This protein binds this small molecule.
Small molecule (SMILES): CC[C@H](C)[C@H](NC(=O)[C@@H](NC(=O)[C@H](CC(C)C)NC(=O)[C@@H](N)CCCCN)C(C)C)C(=O)N[C@@H](CC(N)=O)C(=O)N[C@@H](CCCCN)C(=O)N[C@@H](CC(=O)O)C(=O)N[C@@H](CCSC)C(=O)N[C@@H](CCCN=C(N)N)C(=O)N[C@H](C(=O)N[C@@H](CC(=O)O)C(=O)N[C@@H](CC(C)C)C(=O)N[C@@H](Cc1ccccc1)C(=O)N[C@@H](CO)C(=O)N1CCC[C@H]1C(=O)N1CCC[C@H]1C(=O)N[C@H](C=O)CC(N)=O)[C@@H](C)O

Binding-site contacts:
Ligand atom CA contacts residue THR1065 of chain 1.E at 2.7 Å.
Ligand atom NZ contacts residue ASP1073 of chain 1.E at 3.3 Å (salt-bridge).
Ligand atom CE2 contacts residue GLN1074 of chain 1.E at 3.2 Å.
Ligand atom CG contacts residue LYS431 of chain 1.HD at 3.6 Å.
Ligand atom O contacts residue THR1065 of chain 1.E at 3.5 Å (h-bond).
Ligand atom CB contacts residue THR1065 of chain 1.E at 3.6 Å.
Ligand atom N contacts residue ASN1069 of chain 1.E at 3.0 Å (h-bond).
Ligand atom CD1 contacts residue PHE1068 of chain 1.E at 3.5 Å (hydrophobic).
Ligand atom CG contacts residue GLN1074 of chain 1.E at 3.5 Å.
Ligand atom CD2 contacts residue ALA1075 of chain 1.E at 3.6 Å (hydrophobic).
Ligand atom O contacts residue ARG1049 of chain 1.E at 3.0 Å.
Ligand atom CB contacts residue GLN1074 of chain 1.E at 3.7 Å.
Ligand atom CA contacts residue THR1065 of chain 1.E at 3.4 Å.
Ligand atom CD1 contacts residue ILE1053 of chain 1.E at 3.6 Å (hydrophobic).
Ligand atom CG1 contacts residue PHE1068 of chain 1.E at 3.6 Å (hydrophobic).
Ligand atom OD1 contacts residue LYS431 of chain 1.HD at 2.6 Å (salt-bridge).
Ligand atom N contacts residue THR1065 of chain 1.E at 2.3 Å (h-bond).
Ligand atom O contacts residue ASN1069 of chain 1.E at 3.0 Å (h-bond).
Ligand atom NH2 contacts residue ASP1073 of chain 1.E at 3.0 Å (salt-bridge).
Ligand atom CA contacts residue ASN1069 of chain 1.E at 3.4 Å.
Ligand atom CD1 contacts residue THR1065 of chain 1.E at 2.6 Å.
Ligand atom CZ contacts residue ASP1073 of chain 1.E at 3.6 Å.
Ligand atom CD contacts residue ASN1069 of chain 1.E at 3.7 Å.
Ligand atom CD2 contacts residue GLN1074 of chain 1.E at 3.2 Å.
Ligand atom O contacts residue THR1065 of chain 1.E at 2.7 Å.
Ligand atom CB contacts residue GLN1074 of chain 1.E at 3.3 Å.
Ligand atom CZ contacts residue GLN1074 of chain 1.E at 3.4 Å.
Ligand atom CG2 contacts residue PHE1068 of chain 1.E at 3.6 Å (hydrophobic).
Ligand atom NH1 contacts residue ASN1069 of chain 1.E at 2.6 Å (h-bond).
Ligand atom C contacts residue THR1065 of chain 1.E at 3.7 Å.
Ligand atom NH1 contacts residue ASP1073 of chain 1.E at 3.4 Å (salt-bridge).
Ligand atom CD1 contacts residue ARG1049 of chain 1.E at 3.0 Å.
Ligand atom C contacts residue THR1065 of chain 1.E at 2.9 Å.
Ligand atom CG2 contacts residue ASN1069 of chain 1.E at 3.3 Å.
Ligand atom C contacts residue ASN1069 of chain 1.E at 3.7 Å.
Ligand atom CD contacts residue GLN1074 of chain 1.E at 2.8 Å.
Ligand atom NE contacts residue GLN1074 of chain 1.E at 3.6 Å (h-bond).
Ligand atom NH1 contacts residue GLN1074 of chain 1.E at 3.8 Å.
Ligand atom CD1 contacts residue LEU1064 of chain 1.E at 3.4 Å (hydrophobic).
Ligand atom CG contacts residue THR1065 of chain 1.E at 3.6 Å.

Sequence of chain 1.HD:
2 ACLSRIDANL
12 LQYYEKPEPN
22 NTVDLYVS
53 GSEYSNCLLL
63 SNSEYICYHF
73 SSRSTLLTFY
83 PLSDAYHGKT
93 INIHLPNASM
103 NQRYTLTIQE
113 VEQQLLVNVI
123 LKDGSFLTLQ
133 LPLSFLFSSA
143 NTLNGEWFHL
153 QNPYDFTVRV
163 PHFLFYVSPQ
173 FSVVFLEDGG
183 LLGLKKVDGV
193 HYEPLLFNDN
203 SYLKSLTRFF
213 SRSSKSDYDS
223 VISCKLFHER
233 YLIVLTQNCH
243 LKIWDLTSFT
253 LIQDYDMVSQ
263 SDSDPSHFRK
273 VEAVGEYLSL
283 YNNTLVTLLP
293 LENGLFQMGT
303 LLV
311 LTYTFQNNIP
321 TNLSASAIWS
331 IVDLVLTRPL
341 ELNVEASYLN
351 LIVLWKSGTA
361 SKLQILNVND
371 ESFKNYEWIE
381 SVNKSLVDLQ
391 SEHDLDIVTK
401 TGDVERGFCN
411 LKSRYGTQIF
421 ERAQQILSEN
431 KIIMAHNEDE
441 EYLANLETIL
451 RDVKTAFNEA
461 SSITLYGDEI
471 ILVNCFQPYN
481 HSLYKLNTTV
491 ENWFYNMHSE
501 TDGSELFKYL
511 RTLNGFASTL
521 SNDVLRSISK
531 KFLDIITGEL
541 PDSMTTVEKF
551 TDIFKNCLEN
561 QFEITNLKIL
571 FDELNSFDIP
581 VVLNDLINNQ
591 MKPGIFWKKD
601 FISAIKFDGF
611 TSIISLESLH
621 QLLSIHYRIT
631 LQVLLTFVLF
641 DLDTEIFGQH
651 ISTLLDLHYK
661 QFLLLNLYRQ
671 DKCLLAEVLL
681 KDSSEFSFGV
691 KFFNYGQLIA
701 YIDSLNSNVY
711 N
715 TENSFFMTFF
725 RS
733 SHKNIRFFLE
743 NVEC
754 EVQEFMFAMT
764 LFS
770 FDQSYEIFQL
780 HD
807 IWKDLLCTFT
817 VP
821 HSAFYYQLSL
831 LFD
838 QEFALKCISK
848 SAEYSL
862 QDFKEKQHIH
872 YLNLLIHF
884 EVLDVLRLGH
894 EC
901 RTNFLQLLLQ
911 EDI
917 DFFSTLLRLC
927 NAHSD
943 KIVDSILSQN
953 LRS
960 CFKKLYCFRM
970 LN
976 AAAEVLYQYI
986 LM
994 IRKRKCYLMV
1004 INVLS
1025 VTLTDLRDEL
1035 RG

Sequence of chain 1.E:
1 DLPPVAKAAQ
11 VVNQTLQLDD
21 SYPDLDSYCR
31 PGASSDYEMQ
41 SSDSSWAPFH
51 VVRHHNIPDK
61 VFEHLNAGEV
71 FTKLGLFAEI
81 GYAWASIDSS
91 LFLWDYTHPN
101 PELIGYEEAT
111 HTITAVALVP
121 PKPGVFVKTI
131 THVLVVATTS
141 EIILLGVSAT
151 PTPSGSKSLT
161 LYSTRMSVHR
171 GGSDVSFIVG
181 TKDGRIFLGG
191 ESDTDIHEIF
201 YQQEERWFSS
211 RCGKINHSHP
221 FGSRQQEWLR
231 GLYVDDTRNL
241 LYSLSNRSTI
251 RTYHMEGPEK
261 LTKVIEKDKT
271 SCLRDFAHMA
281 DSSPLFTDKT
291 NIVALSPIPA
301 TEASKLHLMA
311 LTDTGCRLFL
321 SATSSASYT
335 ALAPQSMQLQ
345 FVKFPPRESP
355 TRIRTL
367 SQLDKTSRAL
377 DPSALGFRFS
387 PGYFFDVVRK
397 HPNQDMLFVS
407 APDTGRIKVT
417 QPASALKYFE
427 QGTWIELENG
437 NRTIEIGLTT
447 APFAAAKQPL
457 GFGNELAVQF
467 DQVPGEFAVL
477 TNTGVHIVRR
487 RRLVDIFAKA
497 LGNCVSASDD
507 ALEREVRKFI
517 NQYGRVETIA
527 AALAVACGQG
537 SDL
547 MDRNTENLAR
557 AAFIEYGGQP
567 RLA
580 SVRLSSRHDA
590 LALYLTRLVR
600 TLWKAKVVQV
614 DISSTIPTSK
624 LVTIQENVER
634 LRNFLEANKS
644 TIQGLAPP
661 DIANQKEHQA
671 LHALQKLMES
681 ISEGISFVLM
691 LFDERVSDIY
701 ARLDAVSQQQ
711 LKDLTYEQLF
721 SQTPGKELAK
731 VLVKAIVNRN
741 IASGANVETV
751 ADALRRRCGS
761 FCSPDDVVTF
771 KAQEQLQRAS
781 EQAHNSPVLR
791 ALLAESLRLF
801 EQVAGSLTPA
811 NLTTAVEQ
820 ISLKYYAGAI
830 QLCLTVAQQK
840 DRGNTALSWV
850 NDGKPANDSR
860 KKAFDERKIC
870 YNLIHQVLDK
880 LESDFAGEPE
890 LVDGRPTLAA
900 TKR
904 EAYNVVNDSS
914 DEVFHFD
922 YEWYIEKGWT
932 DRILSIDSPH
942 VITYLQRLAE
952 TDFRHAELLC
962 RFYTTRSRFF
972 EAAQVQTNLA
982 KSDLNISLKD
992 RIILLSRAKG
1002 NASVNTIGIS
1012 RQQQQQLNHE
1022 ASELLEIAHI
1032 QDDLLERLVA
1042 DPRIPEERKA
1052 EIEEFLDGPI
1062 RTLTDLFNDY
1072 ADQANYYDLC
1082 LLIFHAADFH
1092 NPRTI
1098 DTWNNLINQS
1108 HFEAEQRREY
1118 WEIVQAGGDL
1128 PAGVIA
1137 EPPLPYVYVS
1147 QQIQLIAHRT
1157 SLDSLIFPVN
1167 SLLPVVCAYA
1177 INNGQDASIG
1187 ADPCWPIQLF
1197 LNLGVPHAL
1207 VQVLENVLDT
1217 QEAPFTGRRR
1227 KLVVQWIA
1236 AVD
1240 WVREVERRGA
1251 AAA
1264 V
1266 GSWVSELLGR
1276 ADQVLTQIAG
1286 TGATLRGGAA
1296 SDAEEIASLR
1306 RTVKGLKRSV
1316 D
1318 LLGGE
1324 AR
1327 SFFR